Sequence of chain 4.A:
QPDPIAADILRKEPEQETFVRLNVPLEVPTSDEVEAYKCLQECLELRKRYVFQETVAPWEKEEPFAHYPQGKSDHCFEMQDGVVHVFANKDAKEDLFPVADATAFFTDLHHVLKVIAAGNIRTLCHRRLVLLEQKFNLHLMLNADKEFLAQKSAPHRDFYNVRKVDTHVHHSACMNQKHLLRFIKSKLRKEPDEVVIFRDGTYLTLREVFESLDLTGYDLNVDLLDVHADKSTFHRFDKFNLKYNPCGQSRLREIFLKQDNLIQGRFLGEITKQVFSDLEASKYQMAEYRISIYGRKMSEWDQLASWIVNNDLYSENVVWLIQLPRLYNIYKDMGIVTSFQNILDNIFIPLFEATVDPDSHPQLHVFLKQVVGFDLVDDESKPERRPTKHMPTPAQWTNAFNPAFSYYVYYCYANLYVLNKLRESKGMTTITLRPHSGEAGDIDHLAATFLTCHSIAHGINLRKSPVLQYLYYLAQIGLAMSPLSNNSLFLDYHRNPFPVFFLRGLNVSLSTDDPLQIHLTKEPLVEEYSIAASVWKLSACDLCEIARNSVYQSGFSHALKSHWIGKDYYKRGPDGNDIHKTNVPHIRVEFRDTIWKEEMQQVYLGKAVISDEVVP

A protein and the small-molecule ligand that binds it are described below.
Small molecule (SMILES): O=P(O)(O)OC[C@H]1O[C@@H](n2cnc3c2N=CNC[C@H]3O)[C@H](O)[C@@H]1O

Binding-site contacts:
Ligand atom O4S contacts residue ASP599 of chain 4.A at 2.6 Å (salt-bridge).
Ligand atom O8 contacts residue HIS543 of chain 4.A at 3.1 Å (h-bond).
Ligand atom C2 contacts residue LYS324 of chain 4.A at 3.0 Å.
Ligand atom N4 contacts residue HIS521 of chain 4.A at 3.2 Å (h-bond).
Ligand atom C5S contacts residue ASP599 of chain 4.A at 2.8 Å.
Ligand atom N3 contacts residue ASP599 of chain 4.A at 3.3 Å (salt-bridge).
Ligand atom C9 contacts residue ASP598 of chain 4.A at 2.9 Å.
Ligand atom C7 contacts residue GLU524 of chain 4.A at 2.7 Å.
Ligand atom C2 contacts residue ASP599 of chain 4.A at 2.8 Å.
Ligand atom C5 contacts residue TYR329 of chain 4.A at 2.8 Å (hydrophobic).
Ligand atom C3S contacts residue LYS324 of chain 4.A at 3.3 Å.
Ligand atom O3S contacts residue PHE325 of chain 4.A at 3.4 Å (h-bond).
Ligand atom C5 contacts residue ZN1 of chain 4.B at 3.2 Å.
Ligand atom O3S contacts residue LYS328 of chain 4.A at 2.2 Å.
Ligand atom C10 contacts residue ZN1 of chain 4.B at 3.0 Å.
Ligand atom C9 contacts residue ZN1 of chain 4.B at 3.3 Å.
Ligand atom N4 contacts residue HIS255 of chain 4.A at 2.9 Å (h-bond).
Ligand atom N6 contacts residue GLU524 of chain 4.A at 3.3 Å (salt-bridge).
Ligand atom O3P contacts residue GLN602 of chain 4.A at 3.3 Å.
Ligand atom C1S contacts residue ASP599 of chain 4.A at 3.2 Å.
Ligand atom O1P contacts residue GLN602 of chain 4.A at 3.2 Å (h-bond).
Ligand atom C5S contacts residue LYS324 of chain 4.A at 3.2 Å.
Ligand atom N4 contacts residue ZN1 of chain 4.B at 2.6 Å.
Ligand atom O8 contacts residue HIS521 of chain 4.A at 2.6 Å (h-bond).
Ligand atom C8 contacts residue ASP598 of chain 4.A at 3.2 Å.
Ligand atom O3P contacts residue ASP599 of chain 4.A at 2.9 Å (salt-bridge).
Ligand atom O3S contacts residue LYS324 of chain 4.A at 3.0 Å (salt-bridge).
Ligand atom C3S contacts residue LYS328 of chain 4.A at 3.2 Å.
Ligand atom C5 contacts residue HIS521 of chain 4.A at 3.0 Å.
Ligand atom O2S contacts residue TYR329 of chain 4.A at 2.4 Å.
Ligand atom O8 contacts residue HIS253 of chain 4.A at 3.2 Å (h-bond).
Ligand atom N4 contacts residue TYR329 of chain 4.A at 2.6 Å (h-bond).
Ligand atom C8 contacts residue ZN1 of chain 4.B at 3.1 Å.
Ligand atom N1 contacts residue ASP598 of chain 4.A at 2.5 Å (salt-bridge).
Ligand atom O8 contacts residue ZN1 of chain 4.B at 1.8 Å.
Ligand atom N1 contacts residue LYS324 of chain 4.A at 3.1 Å (salt-bridge).
Ligand atom C8 contacts residue GLU524 of chain 4.A at 3.3 Å.
Ligand atom O8 contacts residue ASP598 of chain 4.A at 2.7 Å (salt-bridge).
Ligand atom C10 contacts residue ASP598 of chain 4.A at 3.2 Å.
Ligand atom C4S contacts residue LYS328 of chain 4.A at 3.2 Å.

Sequence of chain 2.A:
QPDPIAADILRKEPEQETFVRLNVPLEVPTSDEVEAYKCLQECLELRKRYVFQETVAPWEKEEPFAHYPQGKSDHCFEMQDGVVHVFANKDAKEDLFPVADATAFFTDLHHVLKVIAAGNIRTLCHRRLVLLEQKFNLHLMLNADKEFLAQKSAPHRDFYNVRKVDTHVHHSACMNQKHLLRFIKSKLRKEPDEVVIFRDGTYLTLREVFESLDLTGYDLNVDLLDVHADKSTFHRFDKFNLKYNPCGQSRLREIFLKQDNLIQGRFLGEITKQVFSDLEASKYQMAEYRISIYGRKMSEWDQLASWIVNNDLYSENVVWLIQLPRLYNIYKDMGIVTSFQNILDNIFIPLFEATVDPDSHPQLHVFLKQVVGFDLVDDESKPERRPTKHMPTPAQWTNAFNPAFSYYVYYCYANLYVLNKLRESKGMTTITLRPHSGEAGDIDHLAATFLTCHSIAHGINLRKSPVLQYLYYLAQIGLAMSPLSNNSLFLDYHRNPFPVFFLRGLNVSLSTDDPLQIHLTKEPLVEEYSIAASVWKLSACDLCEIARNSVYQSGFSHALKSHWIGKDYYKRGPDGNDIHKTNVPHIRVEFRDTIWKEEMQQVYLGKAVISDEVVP